Binding-site contacts:
Ligand atom C3 contacts residue ASN13 of chain 1.A at 3.8 Å.
Ligand atom C7 contacts residue ASN13 of chain 1.A at 3.4 Å.
Ligand atom C1 contacts residue ASN13 of chain 1.A at 1.4 Å.
Ligand atom C8 contacts residue ASN13 of chain 1.A at 4.4 Å.
Ligand atom C4 contacts residue ASN13 of chain 1.A at 4.2 Å.
Ligand atom C6 contacts residue GLY9 of chain 1.A at 4.4 Å.
Ligand atom O5 contacts residue ASN13 of chain 1.A at 2.4 Å (h-bond).
Ligand atom C2 contacts residue ASN13 of chain 1.A at 2.5 Å.
Ligand atom N2 contacts residue ASN13 of chain 1.A at 2.9 Å (h-bond).
Ligand atom O5 contacts residue GLY9 of chain 1.A at 4.4 Å.
Ligand atom O7 contacts residue ASN13 of chain 1.A at 3.4 Å (h-bond).
Ligand atom C5 contacts residue ASN13 of chain 1.A at 3.7 Å.

A small-molecule ligand and the protein it binds are described below.
Small molecule (SMILES): CC(=O)N[C@@H]1[C@@H](O)[C@H](O)[C@@H](CO)O[C@H]1O

Sequence of chain 1.A:
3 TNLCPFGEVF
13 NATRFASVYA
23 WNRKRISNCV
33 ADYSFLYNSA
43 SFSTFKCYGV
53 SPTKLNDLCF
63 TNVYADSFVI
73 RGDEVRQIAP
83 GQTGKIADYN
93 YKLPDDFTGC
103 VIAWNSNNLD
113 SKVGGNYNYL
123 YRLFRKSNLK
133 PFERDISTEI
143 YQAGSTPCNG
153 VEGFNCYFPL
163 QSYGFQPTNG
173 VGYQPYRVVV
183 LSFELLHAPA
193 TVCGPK